Sequence of chain 1.B:
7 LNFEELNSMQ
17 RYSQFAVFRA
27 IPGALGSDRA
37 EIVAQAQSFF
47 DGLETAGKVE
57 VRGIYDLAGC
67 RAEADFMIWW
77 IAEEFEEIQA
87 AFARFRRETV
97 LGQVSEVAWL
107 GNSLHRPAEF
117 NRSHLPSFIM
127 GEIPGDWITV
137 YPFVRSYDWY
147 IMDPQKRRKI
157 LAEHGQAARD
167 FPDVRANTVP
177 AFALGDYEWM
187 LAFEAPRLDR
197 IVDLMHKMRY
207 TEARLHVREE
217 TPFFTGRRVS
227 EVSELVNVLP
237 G

Binding-site contacts:
Ligand atom C32 contacts residue HIS120 of chain 1.B at 3.2 Å.
Ligand atom O38 contacts residue GLU115 of chain 1.B at 3.2 Å (salt-bridge).
Ligand atom C06 contacts residue PHE189 of chain 1.B at 3.2 Å (hydrophobic).
Ligand atom C22 contacts residue ARG141 of chain 1.B at 3.5 Å.
Ligand atom C45 contacts residue ALA164 of chain 1.B at 3.1 Å (hydrophobic).
Ligand atom C42 contacts residue ALA164 of chain 1.B at 3.5 Å (hydrophobic).
Ligand atom O26 contacts residue TRP145 of chain 1.B at 2.7 Å (h-bond).
Ligand atom C09 contacts residue PHE189 of chain 1.B at 3.5 Å (hydrophobic).
Ligand atom O16 contacts residue ARG210 of chain 1.B at 3.6 Å.
Ligand atom C12 contacts residue LEU187 of chain 1.B at 3.4 Å (hydrophobic).
Ligand atom C44 contacts residue ALA164 of chain 1.B at 3.6 Å (hydrophobic).
Ligand atom O37 contacts residue ASN117 of chain 1.B at 2.8 Å (h-bond).
Ligand atom C34 contacts residue HIS120 of chain 1.B at 3.3 Å.
Ligand atom N04 contacts residue HIS160 of chain 1.B at 3.2 Å (h-bond).
Ligand atom C11 contacts residue TYR137 of chain 1.B at 3.5 Å (hydrophobic).
Ligand atom FE contacts residue HIS160 of chain 1.B at 2.3 Å.
Ligand atom O15 contacts residue PHE139 of chain 1.B at 3.6 Å.
Ligand atom N03 contacts residue HIS160 of chain 1.B at 3.2 Å (h-bond).
Ligand atom C19 contacts residue ARG141 of chain 1.B at 3.6 Å.
Ligand atom O15 contacts residue ARG210 of chain 1.B at 3.5 Å (salt-bridge).
Ligand atom C25 contacts residue TRP145 of chain 1.B at 3.4 Å (hydrophobic).
Ligand atom O38 contacts residue PHE116 of chain 1.B at 2.9 Å (h-bond).
Ligand atom C22 contacts residue PHE139 of chain 1.B at 3.4 Å (hydrophobic).
Ligand atom C07 contacts residue PHE189 of chain 1.B at 3.3 Å (hydrophobic).
Ligand atom C14 contacts residue ARG210 of chain 1.B at 3.5 Å.
Ligand atom N02 contacts residue HIS160 of chain 1.B at 3.0 Å (h-bond).
Ligand atom O27 contacts residue TRP145 of chain 1.B at 3.5 Å (h-bond).
Ligand atom C30 contacts residue HIS120 of chain 1.B at 3.3 Å.
Ligand atom N04 contacts residue HIS120 of chain 1.B at 3.6 Å.
Ligand atom C13 contacts residue TYR137 of chain 1.B at 3.0 Å (hydrophobic).
Ligand atom O27 contacts residue ARG141 of chain 1.B at 2.8 Å (salt-bridge).
Ligand atom C10 contacts residue HIS160 of chain 1.B at 3.4 Å.
Ligand atom C29 contacts residue HIS120 of chain 1.B at 3.4 Å.
Ligand atom C08 contacts residue PHE189 of chain 1.B at 3.0 Å (hydrophobic).
Ligand atom C11 contacts residue PHE189 of chain 1.B at 3.2 Å (hydrophobic).
Ligand atom N05 contacts residue HIS160 of chain 1.B at 3.1 Å (h-bond).
Ligand atom C31 contacts residue HIS120 of chain 1.B at 3.2 Å.
Ligand atom C12 contacts residue TYR137 of chain 1.B at 2.9 Å (hydrophobic).
Ligand atom C33 contacts residue HIS120 of chain 1.B at 3.1 Å.
Ligand atom O37 contacts residue PHE116 of chain 1.B at 3.4 Å.

A protein and the small-molecule ligand that binds it are described below.
Small molecule (SMILES): C=CC1=C(C)C2=Cc3c(C)c(CCC(=O)O)c4n3[Fe]35<-N6=C(C=c7c(CCC(=O)O)c(C)c(n73)=CC1=N->52)C(C)=C(CCC(=O)O)C6=C4